Binding-site contacts:
Ligand atom CZ contacts residue GLU187 of chain 2.A at 3.4 Å.
Ligand atom CB contacts residue ASN231 of chain 2.A at 3.5 Å.
Ligand atom N contacts residue LEU179 of chain 2.A at 3.5 Å.
Ligand atom O2P contacts residue LYS54 of chain 2.A at 2.6 Å (salt-bridge).
Ligand atom CZ2 contacts residue 09W1 of chain 2.D at 3.5 Å.
Ligand atom CA contacts residue ASN180 of chain 2.A at 3.4 Å.
Ligand atom O contacts residue ASN231 of chain 2.A at 3.0 Å (h-bond).
Ligand atom CA contacts residue ASN231 of chain 2.A at 3.8 Å.
Ligand atom NE contacts residue LEU227 of chain 2.A at 3.7 Å.
Ligand atom NH2 contacts residue GLU187 of chain 2.A at 2.8 Å (salt-bridge).
Ligand atom O3P contacts residue TYR135 of chain 2.A at 2.7 Å (h-bond).
Ligand atom O3P contacts residue ARG134 of chain 2.A at 2.8 Å (salt-bridge).
Ligand atom CZ2 contacts residue ILE224 of chain 2.A at 3.7 Å (hydrophobic).
Ligand atom P contacts residue ARG61 of chain 2.A at 3.7 Å.
Ligand atom O contacts residue LEU179 of chain 2.A at 3.8 Å.
Ligand atom NH2 contacts residue LEU227 of chain 2.A at 3.6 Å.
Ligand atom N contacts residue ASN180 of chain 2.A at 2.8 Å (h-bond).
Ligand atom P contacts residue LYS54 of chain 2.A at 3.7 Å.
Ligand atom O3P contacts residue LYS54 of chain 2.A at 3.7 Å.
Ligand atom CD contacts residue GLU187 of chain 2.A at 2.9 Å.
Ligand atom O1P contacts residue ARG61 of chain 2.A at 3.0 Å (salt-bridge).
Ligand atom P contacts residue ARG134 of chain 2.A at 3.8 Å.
Ligand atom CA contacts residue ASN231 of chain 2.A at 3.5 Å.
Ligand atom CG contacts residue GLU187 of chain 2.A at 3.5 Å.
Ligand atom CB contacts residue ASN231 of chain 2.A at 3.8 Å.
Ligand atom C contacts residue LEU179 of chain 2.A at 3.6 Å (hydrophobic).
Ligand atom CH2 contacts residue 09W1 of chain 2.D at 3.3 Å.
Ligand atom NE contacts residue GLU187 of chain 2.A at 3.4 Å (salt-bridge).
Ligand atom O2P contacts residue ARG61 of chain 2.A at 2.9 Å (salt-bridge).
Ligand atom C contacts residue ASN231 of chain 2.A at 3.7 Å.
Ligand atom CZ3 contacts residue PRO172 of chain 2.A at 3.8 Å (hydrophobic).
Ligand atom O1P contacts residue ARG134 of chain 2.A at 2.8 Å (salt-bridge).
Ligand atom CE3 contacts residue GLY176 of chain 2.A at 3.8 Å.
Ligand atom CD contacts residue GLU187 of chain 2.A at 2.9 Å.
Ligand atom CB contacts residue TRP235 of chain 2.A at 3.7 Å (hydrophobic).
Ligand atom CB contacts residue ASN180 of chain 2.A at 3.3 Å.
Ligand atom O contacts residue VAL183 of chain 2.A at 3.4 Å.
Ligand atom CE2 contacts residue ILE224 of chain 2.A at 3.8 Å (hydrophobic).
Ligand atom N contacts residue ASN231 of chain 2.A at 2.8 Å (h-bond).
Ligand atom C contacts residue ASN180 of chain 2.A at 3.5 Å.

Sequence of chain 2.A:
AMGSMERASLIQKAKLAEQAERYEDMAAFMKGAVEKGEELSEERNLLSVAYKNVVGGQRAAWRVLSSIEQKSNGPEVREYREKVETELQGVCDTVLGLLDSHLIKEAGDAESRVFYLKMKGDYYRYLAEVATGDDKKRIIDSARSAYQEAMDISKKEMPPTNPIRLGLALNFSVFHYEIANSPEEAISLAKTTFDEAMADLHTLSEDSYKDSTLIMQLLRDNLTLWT

This protein binds this small molecule.
Small molecule (SMILES): NC(=[NH2+])NCCC[C@@H](C=O)NC(=O)[C@H](Cc1c[nH]c2ccccc12)NC(=O)[C@H](COP(=O)(O)O)NC(=O)[C@H](CO)NC(=O)[C@@H]1CCCN1C(=O)[C@@H](N)CCCNC(N)=[NH2+]